A protein and the small-molecule ligand that binds it are described below.
Small molecule (SMILES): O=CCCCCO

Binding-site contacts:
Ligand atom C4 contacts residue ASN231 of chain 2.A at 3.5 Å.
Ligand atom C1 contacts residue GLY145 of chain 2.A at 3.7 Å.
Ligand atom C1 contacts residue HIS146 of chain 2.A at 4.2 Å.
Ligand atom O1 contacts residue HIS146 of chain 2.A at 4.3 Å.
Ligand atom C1 contacts residue CYS144 of chain 2.A at 1.7 Å (hydrophobic).
Ligand atom O5 contacts residue ASP107 of chain 2.A at 3.8 Å.
Ligand atom C5 contacts residue ASN231 of chain 2.A at 4.0 Å.
Ligand atom C3 contacts residue CYS144 of chain 2.A at 3.1 Å (hydrophobic).
Ligand atom O1 contacts residue CYS144 of chain 2.A at 2.6 Å (h-bond).
Ligand atom C3 contacts residue ASP79 of chain 2.A at 4.5 Å.
Ligand atom O1 contacts residue ILE233 of chain 2.A at 3.6 Å.
Ligand atom O1 contacts residue TYR68 of chain 2.A at 3.9 Å.
Ligand atom C4 contacts residue ILE233 of chain 2.A at 3.8 Å (hydrophobic).
Ligand atom C5 contacts residue ILE233 of chain 2.A at 4.2 Å (hydrophobic).
Ligand atom C1 contacts residue TYR68 of chain 2.A at 3.7 Å (hydrophobic).
Ligand atom C2 contacts residue ILE233 of chain 2.A at 2.9 Å (hydrophobic).
Ligand atom C5 contacts residue MG1 of chain 2.C at 4.5 Å.
Ligand atom C5 contacts residue ARG179 of chain 2.A at 4.2 Å.
Ligand atom C4 contacts residue GLY145 of chain 2.A at 4.1 Å.
Ligand atom C4 contacts residue CYS144 of chain 2.A at 4.5 Å (hydrophobic).
Ligand atom C4 contacts residue GLU209 of chain 2.A at 3.8 Å.
Ligand atom O5 contacts residue MG1 of chain 2.C at 3.7 Å.
Ligand atom C2 contacts residue HIS146 of chain 2.A at 4.3 Å.
Ligand atom O5 contacts residue ARG179 of chain 2.A at 3.5 Å (salt-bridge).
Ligand atom C2 contacts residue GLY145 of chain 2.A at 3.7 Å.
Ligand atom O5 contacts residue PHE64 of chain 2.A at 4.0 Å.
Ligand atom C5 contacts residue SER257 of chain 2.A at 3.9 Å.
Ligand atom C3 contacts residue ILE233 of chain 2.A at 4.0 Å (hydrophobic).
Ligand atom C3 contacts residue GLU209 of chain 2.A at 4.3 Å.
Ligand atom C2 contacts residue CYS144 of chain 2.A at 2.7 Å (hydrophobic).
Ligand atom O1 contacts residue LEU258 of chain 2.A at 3.4 Å.
Ligand atom C3 contacts residue GLY145 of chain 2.A at 3.0 Å.
Ligand atom C1 contacts residue LEU258 of chain 2.A at 4.2 Å (hydrophobic).
Ligand atom C4 contacts residue ARG179 of chain 2.A at 3.7 Å.
Ligand atom C1 contacts residue ILE233 of chain 2.A at 3.8 Å (hydrophobic).
Ligand atom O5 contacts residue SER257 of chain 2.A at 4.5 Å.
Ligand atom C3 contacts residue ARG179 of chain 2.A at 4.4 Å.

Sequence of chain 2.A:
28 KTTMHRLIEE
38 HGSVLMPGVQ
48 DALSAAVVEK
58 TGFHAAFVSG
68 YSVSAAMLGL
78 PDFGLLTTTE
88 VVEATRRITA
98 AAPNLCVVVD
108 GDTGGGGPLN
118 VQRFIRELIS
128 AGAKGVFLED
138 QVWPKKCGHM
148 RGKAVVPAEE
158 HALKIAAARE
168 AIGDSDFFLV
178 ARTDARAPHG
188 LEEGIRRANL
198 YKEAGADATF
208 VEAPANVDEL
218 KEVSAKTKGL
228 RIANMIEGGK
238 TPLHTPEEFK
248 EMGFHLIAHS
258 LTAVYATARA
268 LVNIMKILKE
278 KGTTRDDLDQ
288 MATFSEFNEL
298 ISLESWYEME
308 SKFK